This small molecule binds to this protein.
Small molecule (SMILES): Cc1ncc(COP(=O)(O)O)c(CNC2(C(=O)O)CC2)c1O

Binding-site contacts:
Ligand atom O7 contacts residue TYR282 of chain 1.X at 3.6 Å (h-bond).
Ligand atom C2A contacts residue THR308 of chain 1.X at 3.3 Å.
Ligand atom O3P contacts residue GLY190 of chain 1.X at 2.7 Å (h-bond).
Ligand atom C9 contacts residue HIS83 of chain 1.X at 3.4 Å.
Ligand atom O3P contacts residue ALA189 of chain 1.X at 3.5 Å.
Ligand atom C2A contacts residue GLY310 of chain 1.X at 3.6 Å.
Ligand atom C9 contacts residue GLY157 of chain 1.X at 2.9 Å.
Ligand atom O2P contacts residue LYS57 of chain 1.X at 3.2 Å (salt-bridge).
Ligand atom C2 contacts residue TYR282 of chain 1.X at 3.4 Å (hydrophobic).
Ligand atom C2A contacts residue ASN82 of chain 1.X at 3.3 Å.
Ligand atom O4P contacts residue LYS54 of chain 1.X at 3.3 Å (salt-bridge).
Ligand atom C2 contacts residue ASN53 of chain 1.X at 3.5 Å.
Ligand atom C7 contacts residue SER81 of chain 1.X at 3.4 Å.
Ligand atom O3 contacts residue ASN82 of chain 1.X at 3.4 Å.
Ligand atom C4 contacts residue TYR282 of chain 1.X at 3.5 Å (hydrophobic).
Ligand atom C7 contacts residue TYR282 of chain 1.X at 3.2 Å (hydrophobic).
Ligand atom O3P contacts residue GLY192 of chain 1.X at 3.0 Å (h-bond).
Ligand atom N1 contacts residue ASN53 of chain 1.X at 3.3 Å (h-bond).
Ligand atom O2P contacts residue LYS54 of chain 1.X at 3.3 Å (salt-bridge).
Ligand atom O7 contacts residue SER81 of chain 1.X at 3.0 Å (h-bond).
Ligand atom O3P contacts residue SER191 of chain 1.X at 3.0 Å (h-bond).
Ligand atom O3 contacts residue TYR282 of chain 1.X at 3.3 Å.
Ligand atom O7 contacts residue ASN82 of chain 1.X at 2.9 Å (h-bond).
Ligand atom N1 contacts residue THR308 of chain 1.X at 2.4 Å (h-bond).
Ligand atom N contacts residue TYR282 of chain 1.X at 3.2 Å (h-bond).
Ligand atom O1P contacts residue SER191 of chain 1.X at 2.1 Å (h-bond).
Ligand atom C6 contacts residue THR308 of chain 1.X at 3.1 Å.
Ligand atom O2P contacts residue THR194 of chain 1.X at 2.5 Å (h-bond).
Ligand atom C3 contacts residue TYR282 of chain 1.X at 3.5 Å (hydrophobic).
Ligand atom C4A contacts residue TYR282 of chain 1.X at 3.4 Å (hydrophobic).
Ligand atom O1P contacts residue GLY192 of chain 1.X at 3.3 Å (h-bond).
Ligand atom C8 contacts residue TYR282 of chain 1.X at 3.3 Å (hydrophobic).
Ligand atom O8 contacts residue SER81 of chain 1.X at 3.1 Å (h-bond).
Ligand atom O2P contacts residue ASN53 of chain 1.X at 3.5 Å (h-bond).
Ligand atom O3P contacts residue ALA188 of chain 1.X at 3.3 Å (h-bond).
Ligand atom N1 contacts residue TYR282 of chain 1.X at 3.5 Å.
Ligand atom P contacts residue SER191 of chain 1.X at 3.4 Å.
Ligand atom O7 contacts residue HIS83 of chain 1.X at 3.2 Å (h-bond).
Ligand atom C2 contacts residue THR308 of chain 1.X at 3.4 Å.
Ligand atom C2A contacts residue GLY309 of chain 1.X at 3.6 Å.

Sequence of chain 1.X:
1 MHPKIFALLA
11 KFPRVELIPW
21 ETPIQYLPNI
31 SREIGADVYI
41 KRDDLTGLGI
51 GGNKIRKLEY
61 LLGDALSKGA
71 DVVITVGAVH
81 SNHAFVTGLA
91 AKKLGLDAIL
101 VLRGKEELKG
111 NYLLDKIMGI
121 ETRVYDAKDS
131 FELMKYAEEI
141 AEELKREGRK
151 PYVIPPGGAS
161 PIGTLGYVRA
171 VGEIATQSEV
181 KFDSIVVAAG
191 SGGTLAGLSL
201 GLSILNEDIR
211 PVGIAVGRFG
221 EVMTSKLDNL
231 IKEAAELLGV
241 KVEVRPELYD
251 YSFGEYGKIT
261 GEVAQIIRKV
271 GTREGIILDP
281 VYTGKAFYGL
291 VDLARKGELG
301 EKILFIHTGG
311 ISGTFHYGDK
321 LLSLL